Sequence of chain 1.B:
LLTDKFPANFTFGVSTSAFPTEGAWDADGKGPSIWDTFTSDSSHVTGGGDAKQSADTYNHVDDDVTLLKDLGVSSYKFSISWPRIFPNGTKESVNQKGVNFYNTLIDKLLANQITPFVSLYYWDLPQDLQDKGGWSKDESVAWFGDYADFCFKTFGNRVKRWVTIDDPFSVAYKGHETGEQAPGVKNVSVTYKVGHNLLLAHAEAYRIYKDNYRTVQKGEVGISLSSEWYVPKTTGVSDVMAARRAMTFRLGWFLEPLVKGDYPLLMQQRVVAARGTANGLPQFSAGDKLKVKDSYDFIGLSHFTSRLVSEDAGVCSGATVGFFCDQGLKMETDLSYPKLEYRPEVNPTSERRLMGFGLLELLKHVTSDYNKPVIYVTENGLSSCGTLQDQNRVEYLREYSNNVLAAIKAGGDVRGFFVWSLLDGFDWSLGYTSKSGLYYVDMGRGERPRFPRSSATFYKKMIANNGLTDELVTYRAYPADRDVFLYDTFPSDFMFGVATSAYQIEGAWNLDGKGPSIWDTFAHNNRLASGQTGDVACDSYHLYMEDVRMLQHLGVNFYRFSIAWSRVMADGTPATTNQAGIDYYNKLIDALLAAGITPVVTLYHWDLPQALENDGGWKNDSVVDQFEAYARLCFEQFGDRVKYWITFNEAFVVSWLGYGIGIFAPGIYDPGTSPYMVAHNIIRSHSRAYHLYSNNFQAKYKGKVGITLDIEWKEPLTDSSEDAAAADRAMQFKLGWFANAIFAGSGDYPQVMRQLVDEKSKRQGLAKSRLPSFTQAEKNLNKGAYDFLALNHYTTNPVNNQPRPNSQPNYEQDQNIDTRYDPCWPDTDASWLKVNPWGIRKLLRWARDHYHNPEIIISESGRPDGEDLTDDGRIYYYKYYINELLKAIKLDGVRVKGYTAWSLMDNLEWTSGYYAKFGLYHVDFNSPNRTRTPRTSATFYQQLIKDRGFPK

Binding-site contacts:
Ligand atom C6 contacts residue SER118 of chain 1.B at 4.1 Å.
Ligand atom O4 contacts residue GLU117 of chain 1.B at 3.9 Å.
Ligand atom C1 contacts residue GLU117 of chain 1.B at 4.5 Å.
Ligand atom C6 contacts residue SER118 of chain 1.B at 3.5 Å.
Ligand atom C4 contacts residue ASN113 of chain 1.B at 4.1 Å.
Ligand atom O5 contacts residue SER118 of chain 1.B at 4.3 Å.
Ligand atom O5 contacts residue GLU117 of chain 1.B at 4.0 Å.
Ligand atom C5 contacts residue GLU117 of chain 1.B at 3.4 Å.
Ligand atom C1 contacts residue ASN113 of chain 1.B at 1.4 Å.
Ligand atom O5 contacts residue SER118 of chain 1.B at 3.2 Å.
Ligand atom C3 contacts residue GLU117 of chain 1.B at 4.0 Å.
Ligand atom C7 contacts residue ASN113 of chain 1.B at 3.5 Å.
Ligand atom N2 contacts residue THR115 of chain 1.B at 3.8 Å.
Ligand atom O6 contacts residue GLU117 of chain 1.B at 4.4 Å.
Ligand atom C5 contacts residue ASN113 of chain 1.B at 4.3 Å.
Ligand atom C6 contacts residue GLU117 of chain 1.B at 3.0 Å.
Ligand atom C7 contacts residue GLU117 of chain 1.B at 3.8 Å.
Ligand atom C6 contacts residue ASN113 of chain 1.B at 4.1 Å.
Ligand atom O7 contacts residue GLU117 of chain 1.B at 4.0 Å.
Ligand atom C8 contacts residue THR115 of chain 1.B at 4.2 Å.
Ligand atom C8 contacts residue LYS157 of chain 1.B at 3.9 Å.
Ligand atom C8 contacts residue GLU117 of chain 1.B at 3.3 Å.
Ligand atom N2 contacts residue ASN113 of chain 1.B at 2.9 Å (h-bond).
Ligand atom C5 contacts residue SER118 of chain 1.B at 4.5 Å.
Ligand atom C1 contacts residue THR115 of chain 1.B at 3.5 Å.
Ligand atom C6 contacts residue GLU117 of chain 1.B at 4.1 Å.
Ligand atom C1 contacts residue SER118 of chain 1.B at 3.7 Å.
Ligand atom C2 contacts residue ASN113 of chain 1.B at 2.4 Å.
Ligand atom O5 contacts residue GLU117 of chain 1.B at 4.1 Å.
Ligand atom C3 contacts residue ASN113 of chain 1.B at 3.7 Å.
Ligand atom C2 contacts residue THR115 of chain 1.B at 4.1 Å.
Ligand atom C5 contacts residue ASN113 of chain 1.B at 3.6 Å.
Ligand atom C4 contacts residue GLU117 of chain 1.B at 4.0 Å.
Ligand atom O7 contacts residue ASN113 of chain 1.B at 3.6 Å.
Ligand atom C6 contacts residue PRO112 of chain 1.B at 4.1 Å (hydrophobic).
Ligand atom C5 contacts residue SER118 of chain 1.B at 3.6 Å.
Ligand atom O5 contacts residue ASN113 of chain 1.B at 2.3 Å (h-bond).

A small-molecule ligand and the protein it binds are described below.
Small molecule (SMILES): CC(=O)N[C@H]1[C@H](O[C@H]2[C@H](O[C@@H]3O[C@@H](C)[C@@H](O)[C@@H](O)[C@@H]3O)[C@@H](NC(C)=O)CO[C@@H]2CO[C@@H]2O[C@@H](C)[C@@H](O)[C@@H](O)[C@@H]2O)O[C@H](CO)[C@@H](O[C@@H]2O[C@H](CO)[C@@H](O)[C@H](O)[C@@H]2O)[C@@H]1O